The small molecule below binds the protein below.
Small molecule (SMILES): NS(=O)(=O)c1ccc(NC(=O)Nc2ccc(F)cc2)cc1

Sequence of chain 1.A:
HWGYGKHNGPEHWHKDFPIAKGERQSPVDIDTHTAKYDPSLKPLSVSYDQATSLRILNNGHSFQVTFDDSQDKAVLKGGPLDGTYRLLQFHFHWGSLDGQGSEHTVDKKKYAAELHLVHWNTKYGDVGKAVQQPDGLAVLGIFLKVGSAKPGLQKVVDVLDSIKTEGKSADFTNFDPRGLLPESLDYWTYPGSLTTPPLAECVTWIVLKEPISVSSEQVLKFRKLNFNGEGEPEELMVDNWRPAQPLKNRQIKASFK

Binding-site contacts:
Ligand atom C3 contacts residue LEU194 of chain 1.A at 3.9 Å (hydrophobic).
Ligand atom C1 contacts residue LEU194 of chain 1.A at 3.9 Å (hydrophobic).
Ligand atom O2 contacts residue SER193 of chain 1.A at 4.1 Å.
Ligand atom C1 contacts residue HIS91 of chain 1.A at 4.1 Å.
Ligand atom C13 contacts residue VAL127 of chain 1.A at 3.4 Å (hydrophobic).
Ligand atom C2 contacts residue LEU194 of chain 1.A at 3.7 Å (hydrophobic).
Ligand atom N1 contacts residue HIS116 of chain 1.A at 3.4 Å (h-bond).
Ligand atom C5 contacts residue LEU194 of chain 1.A at 3.8 Å (hydrophobic).
Ligand atom C5 contacts residue VAL118 of chain 1.A at 4.1 Å (hydrophobic).
Ligand atom C12 contacts residue VAL127 of chain 1.A at 3.5 Å (hydrophobic).
Ligand atom C6 contacts residue VAL118 of chain 1.A at 3.7 Å (hydrophobic).
Ligand atom C4 contacts residue LEU194 of chain 1.A at 3.8 Å (hydrophobic).
Ligand atom F13 contacts residue VAL127 of chain 1.A at 3.1 Å.
Ligand atom C13 contacts residue GLY128 of chain 1.A at 4.0 Å.
Ligand atom C5 contacts residue GLN89 of chain 1.A at 4.0 Å.
Ligand atom S1 contacts residue HIS91 of chain 1.A at 3.8 Å.
Ligand atom S1 contacts residue ZN1 of chain 1.B at 3.0 Å.
Ligand atom O1 contacts residue TRP205 of chain 1.A at 4.0 Å.
Ligand atom N1 contacts residue HIS91 of chain 1.A at 3.2 Å (h-bond).
Ligand atom O2 contacts residue ZN1 of chain 1.B at 4.1 Å.
Ligand atom N7 contacts residue LEU194 of chain 1.A at 3.9 Å.
Ligand atom N1 contacts residue ZN1 of chain 1.B at 1.9 Å.
Ligand atom N1 contacts residue HIS93 of chain 1.A at 3.3 Å (h-bond).
Ligand atom O1 contacts residue VAL118 of chain 1.A at 3.8 Å.
Ligand atom O2 contacts residue TRP205 of chain 1.A at 3.5 Å.
Ligand atom O1 contacts residue ZN1 of chain 1.B at 3.0 Å.
Ligand atom C2 contacts residue THR195 of chain 1.A at 4.0 Å.
Ligand atom C2 contacts residue THR196 of chain 1.A at 3.2 Å.
Ligand atom O1 contacts residue HIS116 of chain 1.A at 3.4 Å (h-bond).
Ligand atom F13 contacts residue GLY128 of chain 1.A at 3.5 Å.
Ligand atom O1 contacts residue HIS91 of chain 1.A at 3.3 Å.
Ligand atom O2 contacts residue LEU194 of chain 1.A at 3.4 Å.
Ligand atom N1 contacts residue THR195 of chain 1.A at 2.8 Å (h-bond).
Ligand atom S1 contacts residue THR195 of chain 1.A at 3.8 Å.
Ligand atom C14 contacts residue GLY128 of chain 1.A at 3.7 Å.
Ligand atom O1 contacts residue VAL139 of chain 1.A at 3.7 Å.
Ligand atom S1 contacts residue HIS116 of chain 1.A at 3.9 Å.
Ligand atom C6 contacts residue LEU194 of chain 1.A at 3.9 Å (hydrophobic).
Ligand atom C3 contacts residue THR196 of chain 1.A at 3.2 Å.
Ligand atom O2 contacts residue THR195 of chain 1.A at 3.0 Å (h-bond).